Sequence of chain 1.F:
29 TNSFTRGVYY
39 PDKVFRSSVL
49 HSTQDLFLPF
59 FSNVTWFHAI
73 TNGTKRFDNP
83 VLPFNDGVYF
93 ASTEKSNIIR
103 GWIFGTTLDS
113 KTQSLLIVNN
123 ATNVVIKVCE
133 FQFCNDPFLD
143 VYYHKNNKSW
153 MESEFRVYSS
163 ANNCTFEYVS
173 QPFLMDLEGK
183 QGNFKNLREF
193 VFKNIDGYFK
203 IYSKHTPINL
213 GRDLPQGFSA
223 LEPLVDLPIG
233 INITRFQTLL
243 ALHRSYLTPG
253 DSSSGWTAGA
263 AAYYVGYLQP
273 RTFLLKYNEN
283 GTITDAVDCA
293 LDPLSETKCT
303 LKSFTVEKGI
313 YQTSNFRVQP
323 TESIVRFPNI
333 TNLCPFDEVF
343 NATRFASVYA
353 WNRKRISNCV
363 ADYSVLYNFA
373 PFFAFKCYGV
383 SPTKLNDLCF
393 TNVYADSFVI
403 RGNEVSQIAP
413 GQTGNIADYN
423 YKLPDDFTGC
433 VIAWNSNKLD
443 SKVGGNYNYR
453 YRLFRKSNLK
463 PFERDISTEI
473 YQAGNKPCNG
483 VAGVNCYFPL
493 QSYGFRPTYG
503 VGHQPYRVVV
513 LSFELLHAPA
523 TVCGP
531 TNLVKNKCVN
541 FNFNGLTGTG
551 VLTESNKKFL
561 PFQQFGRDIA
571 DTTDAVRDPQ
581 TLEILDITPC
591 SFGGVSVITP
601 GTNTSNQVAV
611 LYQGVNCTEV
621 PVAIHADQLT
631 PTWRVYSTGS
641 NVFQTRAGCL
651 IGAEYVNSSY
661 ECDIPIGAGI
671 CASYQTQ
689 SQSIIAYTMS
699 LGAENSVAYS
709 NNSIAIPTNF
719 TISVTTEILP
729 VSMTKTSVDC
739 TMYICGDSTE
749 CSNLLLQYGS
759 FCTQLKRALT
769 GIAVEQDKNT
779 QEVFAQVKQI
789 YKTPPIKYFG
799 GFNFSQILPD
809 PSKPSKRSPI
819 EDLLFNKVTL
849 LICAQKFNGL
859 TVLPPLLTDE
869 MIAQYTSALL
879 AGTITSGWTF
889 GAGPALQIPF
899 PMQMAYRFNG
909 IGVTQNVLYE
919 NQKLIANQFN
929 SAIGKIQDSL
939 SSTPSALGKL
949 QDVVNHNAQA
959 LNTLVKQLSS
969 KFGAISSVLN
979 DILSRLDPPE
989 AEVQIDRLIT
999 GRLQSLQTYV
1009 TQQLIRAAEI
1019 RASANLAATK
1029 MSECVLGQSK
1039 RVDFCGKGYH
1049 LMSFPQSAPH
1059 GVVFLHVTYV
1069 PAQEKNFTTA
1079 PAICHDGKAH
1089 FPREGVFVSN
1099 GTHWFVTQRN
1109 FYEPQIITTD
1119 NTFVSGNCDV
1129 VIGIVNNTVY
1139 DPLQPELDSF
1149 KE

Binding-site contacts:
Ligand atom C8 contacts residue THR1100 of chain 1.F at 3.5 Å.
Ligand atom O5 contacts residue ASN1098 of chain 1.F at 2.3 Å (h-bond).
Ligand atom C7 contacts residue THR1100 of chain 1.F at 3.2 Å.
Ligand atom C2 contacts residue ASN1098 of chain 1.F at 2.5 Å.
Ligand atom C8 contacts residue ASN1098 of chain 1.F at 3.5 Å.
Ligand atom C3 contacts residue ASN1098 of chain 1.F at 3.8 Å.
Ligand atom O7 contacts residue HIS1101 of chain 1.F at 3.2 Å.
Ligand atom C5 contacts residue ASN1098 of chain 1.F at 3.6 Å.
Ligand atom C2 contacts residue HIS1101 of chain 1.F at 4.2 Å.
Ligand atom C1 contacts residue ASN1098 of chain 1.F at 1.4 Å.
Ligand atom O5 contacts residue PHE1103 of chain 1.F at 3.8 Å.
Ligand atom C4 contacts residue ASN1098 of chain 1.F at 4.2 Å.
Ligand atom C3 contacts residue THR1100 of chain 1.F at 4.2 Å.
Ligand atom C6 contacts residue HIS1101 of chain 1.F at 4.0 Å.
Ligand atom O5 contacts residue HIS1101 of chain 1.F at 3.9 Å.
Ligand atom C1 contacts residue THR1100 of chain 1.F at 3.2 Å.
Ligand atom C6 contacts residue PHE1103 of chain 1.F at 3.9 Å (hydrophobic).
Ligand atom N2 contacts residue ASN1098 of chain 1.F at 2.9 Å (h-bond).
Ligand atom C5 contacts residue HIS1101 of chain 1.F at 3.6 Å.
Ligand atom C5 contacts residue PHE1103 of chain 1.F at 4.2 Å (hydrophobic).
Ligand atom O7 contacts residue ASN1098 of chain 1.F at 2.8 Å (h-bond).
Ligand atom C7 contacts residue ASN1098 of chain 1.F at 3.1 Å.
Ligand atom C8 contacts residue HIS1101 of chain 1.F at 3.7 Å.
Ligand atom C7 contacts residue HIS1101 of chain 1.F at 3.7 Å.
Ligand atom C1 contacts residue HIS1101 of chain 1.F at 3.6 Å.
Ligand atom O6 contacts residue PHE1103 of chain 1.F at 4.3 Å.
Ligand atom O4 contacts residue HIS1101 of chain 1.F at 3.7 Å.
Ligand atom C3 contacts residue HIS1101 of chain 1.F at 3.7 Å.
Ligand atom C4 contacts residue HIS1101 of chain 1.F at 4.0 Å.
Ligand atom N2 contacts residue THR1100 of chain 1.F at 2.8 Å (h-bond).
Ligand atom C2 contacts residue THR1100 of chain 1.F at 3.5 Å.
Ligand atom O7 contacts residue THR1100 of chain 1.F at 4.1 Å.

This small molecule binds to this protein.
Small molecule (SMILES): CC(=O)N[C@H]1[C@H](O[C@H]2[C@H](O)[C@@H](NC(C)=O)CO[C@@H]2CO)O[C@H](CO)[C@@H](O)[C@@H]1O